Sequence of chain 7.A:
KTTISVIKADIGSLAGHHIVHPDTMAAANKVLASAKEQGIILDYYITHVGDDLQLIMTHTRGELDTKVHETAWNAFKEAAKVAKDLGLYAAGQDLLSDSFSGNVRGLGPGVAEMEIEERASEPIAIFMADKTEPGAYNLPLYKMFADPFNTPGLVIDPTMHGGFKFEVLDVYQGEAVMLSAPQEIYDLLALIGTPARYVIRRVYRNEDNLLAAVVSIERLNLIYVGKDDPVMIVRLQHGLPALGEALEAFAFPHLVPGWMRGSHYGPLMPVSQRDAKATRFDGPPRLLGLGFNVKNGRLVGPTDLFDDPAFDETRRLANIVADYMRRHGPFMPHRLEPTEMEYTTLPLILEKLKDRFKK

Binding-site contacts:
Ligand atom C3 contacts residue ASP285 of chain 7.A at 3.1 Å.
Ligand atom O12 contacts residue ASP130 of chain 7.A at 3.2 Å (salt-bridge).
Ligand atom O13 contacts residue ASN103 of chain 7.A at 3.2 Å (h-bond).
Ligand atom O11 contacts residue ASP232 of chain 7.A at 3.2 Å (salt-bridge).
Ligand atom O13 contacts residue GLN93 of chain 7.A at 2.9 Å (h-bond).
Ligand atom O4 contacts residue ARG264 of chain 7.A at 3.1 Å.
Ligand atom O1 contacts residue MG1 of chain 7.B at 2.7 Å.
Ligand atom O6 contacts residue HIS17 of chain 7.A at 3.2 Å (h-bond).
Ligand atom O12 contacts residue ASP232 of chain 7.A at 3.1 Å (salt-bridge).
Ligand atom O5 contacts residue ALA245 of chain 5.A at 3.2 Å.
Ligand atom O62 contacts residue GLN240 of chain 5.A at 2.9 Å (h-bond).
Ligand atom O6 contacts residue TYR346 of chain 7.A at 3.3 Å (h-bond).
Ligand atom O61 contacts residue TYR89 of chain 7.A at 2.4 Å (h-bond).
Ligand atom P1 contacts residue MG1 of chain 7.B at 3.0 Å.
Ligand atom O13 contacts residue ASP10 of chain 7.A at 2.9 Å (salt-bridge).
Ligand atom O12 contacts residue ASP51 of chain 7.A at 3.0 Å (salt-bridge).
Ligand atom O11 contacts residue ASP231 of chain 7.A at 3.3 Å (salt-bridge).
Ligand atom O5 contacts residue HIS17 of chain 7.A at 3.3 Å.
Ligand atom C5 contacts residue ASP285 of chain 7.A at 3.3 Å.
Ligand atom O12 contacts residue LYS131 of chain 7.A at 3.0 Å (salt-bridge).
Ligand atom O62 contacts residue HIS241 of chain 5.A at 2.8 Å (h-bond).
Ligand atom O61 contacts residue HIS17 of chain 7.A at 3.3 Å (h-bond).
Ligand atom O12 contacts residue MG1 of chain 7.D at 2.2 Å.
Ligand atom O3 contacts residue ASP285 of chain 7.A at 2.6 Å (salt-bridge).
Ligand atom O1 contacts residue ASN103 of chain 7.A at 3.3 Å (h-bond).
Ligand atom O13 contacts residue ASP51 of chain 7.A at 2.9 Å (salt-bridge).
Ligand atom P1 contacts residue MG1 of chain 7.D at 3.3 Å.
Ligand atom O13 contacts residue HIS17 of chain 7.A at 3.1 Å (h-bond).
Ligand atom O63 contacts residue GLY102 of chain 7.A at 3.2 Å.
Ligand atom O3 contacts residue ARG264 of chain 7.A at 2.8 Å (salt-bridge).
Ligand atom O62 contacts residue TYR89 of chain 7.A at 3.3 Å (h-bond).
Ligand atom O61 contacts residue GLY102 of chain 7.A at 2.6 Å (h-bond).
Ligand atom O13 contacts residue MG1 of chain 7.E at 2.0 Å.
Ligand atom O11 contacts residue MG1 of chain 7.C at 2.3 Å.
Ligand atom O4 contacts residue TYR346 of chain 7.A at 2.9 Å (h-bond).
Ligand atom O11 contacts residue MG1 of chain 7.B at 2.2 Å.
Ligand atom O5 contacts residue ASP285 of chain 7.A at 2.6 Å (salt-bridge).
Ligand atom O5 contacts residue GLN240 of chain 5.A at 3.1 Å (h-bond).
Ligand atom O63 contacts residue TYR346 of chain 7.A at 2.6 Å (h-bond).
Ligand atom O6 contacts residue GLN240 of chain 5.A at 3.2 Å (h-bond).

A protein and the small-molecule ligand that binds it are described below.
Small molecule (SMILES): O=C(COP(=O)(O)O)[C@H](O)[C@@H](O)[C@H](O)COP(=O)(O)O

Sequence of chain 5.A:
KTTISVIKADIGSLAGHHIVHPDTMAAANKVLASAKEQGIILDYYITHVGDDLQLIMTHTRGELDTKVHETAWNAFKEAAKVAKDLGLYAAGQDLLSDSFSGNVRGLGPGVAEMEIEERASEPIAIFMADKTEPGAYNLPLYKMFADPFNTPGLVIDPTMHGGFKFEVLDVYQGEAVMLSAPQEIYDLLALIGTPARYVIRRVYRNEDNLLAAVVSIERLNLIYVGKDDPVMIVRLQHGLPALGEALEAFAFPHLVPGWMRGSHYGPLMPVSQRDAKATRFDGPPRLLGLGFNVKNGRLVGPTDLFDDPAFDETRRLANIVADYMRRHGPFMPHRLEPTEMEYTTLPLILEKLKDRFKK